Sequence of chain 1.A:
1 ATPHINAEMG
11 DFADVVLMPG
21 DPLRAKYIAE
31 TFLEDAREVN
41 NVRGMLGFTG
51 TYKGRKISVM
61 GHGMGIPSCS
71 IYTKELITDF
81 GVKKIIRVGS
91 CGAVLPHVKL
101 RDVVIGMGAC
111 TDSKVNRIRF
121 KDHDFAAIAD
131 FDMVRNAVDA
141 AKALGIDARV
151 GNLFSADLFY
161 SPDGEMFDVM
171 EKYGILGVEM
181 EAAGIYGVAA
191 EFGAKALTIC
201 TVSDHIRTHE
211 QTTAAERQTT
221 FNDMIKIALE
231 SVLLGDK

Binding-site contacts:
Ligand atom C2 contacts residue PHE159 of chain 1.A at 3.9 Å (hydrophobic).
Ligand atom C2 contacts residue MET180 of chain 1.A at 3.6 Å (hydrophobic).
Ligand atom N7 contacts residue PHE159 of chain 1.A at 4.0 Å.
Ligand atom N9 contacts residue ASP204 of chain 1.A at 4.5 Å.
Ligand atom C4 contacts residue GLU179 of chain 1.A at 4.5 Å.
Ligand atom C5 contacts residue VAL178 of chain 1.A at 4.3 Å (hydrophobic).
Ligand atom N7 contacts residue ASP204 of chain 1.A at 3.9 Å.
Ligand atom N3 contacts residue GLU179 of chain 1.A at 3.7 Å.
Ligand atom C4 contacts residue PHE159 of chain 1.A at 3.7 Å (hydrophobic).
Ligand atom N9 contacts residue GLY92 of chain 1.A at 3.8 Å.
Ligand atom N9 contacts residue PHE159 of chain 1.A at 4.0 Å.
Ligand atom N7 contacts residue GLY92 of chain 1.A at 4.1 Å.
Ligand atom C8 contacts residue CYS91 of chain 1.A at 4.3 Å (hydrophobic).
Ligand atom C6 contacts residue VAL178 of chain 1.A at 4.0 Å (hydrophobic).
Ligand atom C7 contacts residue PHE167 of chain 1.A at 3.7 Å (hydrophobic).
Ligand atom C5 contacts residue PHE159 of chain 1.A at 3.8 Å (hydrophobic).
Ligand atom N1 contacts residue LEU158 of chain 1.A at 4.4 Å.
Ligand atom C2 contacts residue ALA156 of chain 1.A at 4.1 Å (hydrophobic).
Ligand atom N3 contacts residue MET180 of chain 1.A at 3.7 Å.
Ligand atom N9 contacts residue VAL178 of chain 1.A at 3.5 Å (h-bond).
Ligand atom C8 contacts residue VAL178 of chain 1.A at 4.1 Å (hydrophobic).
Ligand atom N3 contacts residue PHE159 of chain 1.A at 3.8 Å.
Ligand atom C8 contacts residue ASP204 of chain 1.A at 3.4 Å.
Ligand atom N1 contacts residue ALA156 of chain 1.A at 4.2 Å.
Ligand atom C8 contacts residue GLY92 of chain 1.A at 3.5 Å.
Ligand atom C8 contacts residue PHE159 of chain 1.A at 4.1 Å (hydrophobic).
Ligand atom N7 contacts residue ILE206 of chain 1.A at 4.1 Å.
Ligand atom C6 contacts residue PHE159 of chain 1.A at 4.0 Å (hydrophobic).
Ligand atom N9 contacts residue CYS91 of chain 1.A at 4.3 Å.
Ligand atom C7 contacts residue PHE159 of chain 1.A at 3.5 Å (hydrophobic).
Ligand atom C4 contacts residue VAL178 of chain 1.A at 3.6 Å (hydrophobic).
Ligand atom N3 contacts residue VAL178 of chain 1.A at 3.8 Å.
Ligand atom N1 contacts residue VAL178 of chain 1.A at 3.7 Å.
Ligand atom C2 contacts residue GLU179 of chain 1.A at 4.0 Å.
Ligand atom C2 contacts residue VAL178 of chain 1.A at 3.8 Å (hydrophobic).
Ligand atom N1 contacts residue PHE159 of chain 1.A at 3.7 Å.

This protein binds this small molecule.
Small molecule (SMILES): Cc1ncnc2nc[nH]c12